Binding-site contacts:
Ligand atom O3S contacts residue ARG224 of chain 43.A at 2.9 Å (salt-bridge).
Ligand atom S1 contacts residue GLY222 of chain 43.A at 3.0 Å (h-bond).
Ligand atom S1 contacts residue TRP374 of chain 43.A at 4.0 Å.
Ligand atom O3S contacts residue PHE223 of chain 43.A at 3.9 Å.
Ligand atom S1 contacts residue LYS215 of chain 43.A at 4.1 Å.
Ligand atom O2S contacts residue ARG224 of chain 43.A at 4.5 Å.
Ligand atom C13 contacts residue C151 of chain 43.D at 4.5 Å.
Ligand atom C12 contacts residue C151 of chain 43.D at 3.4 Å.
Ligand atom O1S contacts residue PHE223 of chain 43.A at 4.5 Å.
Ligand atom C1 contacts residue TRP374 of chain 43.A at 3.6 Å (hydrophobic).
Ligand atom O1S contacts residue LYS215 of chain 43.A at 2.7 Å (salt-bridge).
Ligand atom S1 contacts residue ARG224 of chain 43.A at 4.3 Å.
Ligand atom C2 contacts residue TRP374 of chain 43.A at 4.1 Å (hydrophobic).
Ligand atom C7 contacts residue C151 of chain 43.D at 3.4 Å.
Ligand atom C16 contacts residue ASP229 of chain 43.A at 4.3 Å.
Ligand atom O3S contacts residue GLY222 of chain 43.A at 2.9 Å (h-bond).
Ligand atom C11 contacts residue C151 of chain 43.D at 3.5 Å.
Ligand atom C9 contacts residue C151 of chain 43.D at 3.4 Å.
Ligand atom C10 contacts residue C151 of chain 43.D at 3.4 Å.
Ligand atom O1S contacts residue GLY222 of chain 43.A at 2.3 Å (h-bond).
Ligand atom O1S contacts residue TRP374 of chain 43.A at 4.3 Å.
Ligand atom O3S contacts residue TRP374 of chain 43.A at 3.3 Å.
Ligand atom C8 contacts residue C151 of chain 43.D at 3.7 Å.
Ligand atom C5 contacts residue C151 of chain 43.D at 4.0 Å.
Ligand atom C3 contacts residue TRP374 of chain 43.A at 4.3 Å (hydrophobic).
Ligand atom O2S contacts residue GLY222 of chain 43.A at 3.3 Å (h-bond).
Ligand atom C6 contacts residue C151 of chain 43.D at 4.2 Å.

The protein below binds the small molecule below.
Small molecule (SMILES): CCCCCCCCCCCC[N+](C)(C)CCCS(=O)(=O)O

Sequence of chain 43.A:
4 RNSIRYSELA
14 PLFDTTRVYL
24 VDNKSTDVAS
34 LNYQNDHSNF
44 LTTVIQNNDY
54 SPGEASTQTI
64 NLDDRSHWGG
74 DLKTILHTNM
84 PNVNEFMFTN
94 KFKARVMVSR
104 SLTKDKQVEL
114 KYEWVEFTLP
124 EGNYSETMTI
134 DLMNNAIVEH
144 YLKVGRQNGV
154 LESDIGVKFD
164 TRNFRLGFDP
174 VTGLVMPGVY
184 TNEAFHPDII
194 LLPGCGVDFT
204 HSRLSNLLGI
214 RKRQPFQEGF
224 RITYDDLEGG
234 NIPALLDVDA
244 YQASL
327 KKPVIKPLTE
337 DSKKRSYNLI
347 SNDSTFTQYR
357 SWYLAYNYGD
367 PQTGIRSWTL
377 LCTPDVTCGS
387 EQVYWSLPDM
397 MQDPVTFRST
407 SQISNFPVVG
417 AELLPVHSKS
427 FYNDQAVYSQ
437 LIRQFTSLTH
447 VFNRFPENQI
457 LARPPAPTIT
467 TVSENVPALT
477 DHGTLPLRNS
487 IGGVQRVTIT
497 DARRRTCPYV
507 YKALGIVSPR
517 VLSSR